The small molecule below binds the protein below.
Small molecule (SMILES): NS(=O)(=O)c1ccc(C(=O)N2CCc3cc(O)c(O)cc3[C@H]2c2ccccc2)cc1

Sequence of chain 1.A:
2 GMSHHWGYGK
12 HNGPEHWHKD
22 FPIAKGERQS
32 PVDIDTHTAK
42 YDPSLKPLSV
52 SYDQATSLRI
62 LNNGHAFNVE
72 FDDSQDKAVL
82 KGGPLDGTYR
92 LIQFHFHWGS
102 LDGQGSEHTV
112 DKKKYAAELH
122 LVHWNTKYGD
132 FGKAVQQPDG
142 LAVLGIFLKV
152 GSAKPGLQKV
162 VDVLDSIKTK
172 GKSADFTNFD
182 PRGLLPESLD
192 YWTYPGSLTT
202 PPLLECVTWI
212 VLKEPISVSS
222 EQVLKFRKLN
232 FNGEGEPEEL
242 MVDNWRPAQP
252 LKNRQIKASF

Binding-site contacts:
Ligand atom C15 contacts residue VAL123 of chain 1.A at 3.8 Å (hydrophobic).
Ligand atom C14 contacts residue VAL123 of chain 1.A at 3.9 Å (hydrophobic).
Ligand atom O4 contacts residue PRO202 of chain 1.A at 3.0 Å (h-bond).
Ligand atom O2 contacts residue TRP210 of chain 1.A at 3.8 Å.
Ligand atom O1 contacts residue VAL144 of chain 1.A at 3.8 Å.
Ligand atom C2 contacts residue PRO202 of chain 1.A at 3.6 Å (hydrophobic).
Ligand atom C14 contacts residue GLN94 of chain 1.A at 3.8 Å.
Ligand atom S1 contacts residue ZN1 of chain 1.B at 3.0 Å.
Ligand atom N2 contacts residue HIS98 of chain 1.A at 3.4 Å (h-bond).
Ligand atom O2 contacts residue LEU199 of chain 1.A at 3.2 Å.
Ligand atom C16 contacts residue PHE132 of chain 1.A at 3.9 Å (hydrophobic).
Ligand atom N2 contacts residue HIS96 of chain 1.A at 3.3 Å (h-bond).
Ligand atom C22 contacts residue VAL136 of chain 1.A at 3.7 Å (hydrophobic).
Ligand atom O1 contacts residue HIS96 of chain 1.A at 3.4 Å.
Ligand atom S1 contacts residue HIS96 of chain 1.A at 3.9 Å.
Ligand atom O3 contacts residue PHE132 of chain 1.A at 3.7 Å.
Ligand atom C1 contacts residue THR201 of chain 1.A at 3.8 Å.
Ligand atom C22 contacts residue LEU199 of chain 1.A at 3.5 Å (hydrophobic).
Ligand atom C21 contacts residue PRO203 of chain 1.A at 3.9 Å (hydrophobic).
Ligand atom O5 contacts residue HIS66 of chain 1.A at 3.7 Å.
Ligand atom C15 contacts residue LEU199 of chain 1.A at 3.6 Å (hydrophobic).
Ligand atom C17 contacts residue PHE132 of chain 1.A at 3.9 Å (hydrophobic).
Ligand atom O1 contacts residue ZN1 of chain 1.B at 3.0 Å.
Ligand atom C1 contacts residue PRO202 of chain 1.A at 3.3 Å (hydrophobic).
Ligand atom C10 contacts residue HIS96 of chain 1.A at 3.9 Å.
Ligand atom N2 contacts residue THR200 of chain 1.A at 2.8 Å (h-bond).
Ligand atom O2 contacts residue THR200 of chain 1.A at 2.9 Å (h-bond).
Ligand atom O3 contacts residue GLN94 of chain 1.A at 2.6 Å (h-bond).
Ligand atom N2 contacts residue HIS121 of chain 1.A at 3.5 Å (h-bond).
Ligand atom C14 contacts residue LEU199 of chain 1.A at 4.0 Å (hydrophobic).
Ligand atom C11 contacts residue THR201 of chain 1.A at 3.8 Å.
Ligand atom O1 contacts residue HIS121 of chain 1.A at 3.4 Å (h-bond).
Ligand atom S1 contacts residue THR200 of chain 1.A at 3.9 Å.
Ligand atom C16 contacts residue GLN94 of chain 1.A at 3.4 Å.
Ligand atom O4 contacts residue TRP7 of chain 1.A at 3.1 Å.
Ligand atom C13 contacts residue GLN94 of chain 1.A at 3.5 Å.
Ligand atom O1 contacts residue TRP210 of chain 1.A at 3.9 Å.
Ligand atom C12 contacts residue GLN94 of chain 1.A at 4.0 Å.
Ligand atom C17 contacts residue LEU199 of chain 1.A at 3.5 Å (hydrophobic).
Ligand atom N2 contacts residue ZN1 of chain 1.B at 2.0 Å.